The protein below binds the small molecule below.
Small molecule (SMILES): Nc1ccn([C@H]2C[C@H](O[P](=O)(O)OC[C@H]3O[C@@H](n4cnc5c(N)ncnc54)C[C@@H]3O)[C@@H](CO)O2)c(=O)n1

Binding-site contacts:
Ligand atom C2' contacts residue HIS413 of chain 4.A at 3.7 Å.
Ligand atom C4 contacts residue ASP201 of chain 4.A at 3.5 Å.
Ligand atom C2' contacts residue PRO414 of chain 4.A at 3.6 Å (hydrophobic).
Ligand atom C2 contacts residue PRO203 of chain 4.A at 4.0 Å (hydrophobic).
Ligand atom C5 contacts residue ARG91 of chain 4.A at 4.2 Å.
Ligand atom N6 contacts residue VAL202 of chain 4.A at 4.2 Å.
Ligand atom N7 contacts residue ASN392 of chain 4.A at 4.2 Å.
Ligand atom N6 contacts residue GLY420 of chain 4.A at 3.7 Å.
Ligand atom C5 contacts residue PRO203 of chain 4.A at 4.0 Å (hydrophobic).
Ligand atom C2 contacts residue VAL202 of chain 4.A at 4.1 Å (hydrophobic).
Ligand atom C1' contacts residue PRO203 of chain 4.A at 4.1 Å (hydrophobic).
Ligand atom C4 contacts residue PRO203 of chain 4.A at 4.1 Å (hydrophobic).
Ligand atom N1 contacts residue GLY422 of chain 4.A at 2.9 Å (h-bond).
Ligand atom C6 contacts residue PRO203 of chain 4.A at 4.0 Å (hydrophobic).
Ligand atom N6 contacts residue PHE421 of chain 4.A at 3.8 Å.
Ligand atom C6 contacts residue PRO203 of chain 4.A at 4.0 Å (hydrophobic).
Ligand atom N6 contacts residue SER415 of chain 4.A at 3.8 Å.
Ligand atom N7 contacts residue SER415 of chain 4.A at 3.9 Å.
Ligand atom N1 contacts residue PRO203 of chain 4.A at 3.8 Å.
Ligand atom O3' contacts residue PRO414 of chain 4.A at 4.2 Å.
Ligand atom C6 contacts residue GLY422 of chain 4.A at 3.7 Å.
Ligand atom N3 contacts residue ASP201 of chain 4.A at 4.2 Å.
Ligand atom C5 contacts residue VAL202 of chain 4.A at 3.6 Å (hydrophobic).
Ligand atom C4 contacts residue VAL202 of chain 4.A at 3.7 Å (hydrophobic).
Ligand atom N7 contacts residue HIS413 of chain 4.A at 4.2 Å.
Ligand atom C6 contacts residue VAL202 of chain 4.A at 4.1 Å (hydrophobic).
Ligand atom N1 contacts residue VAL202 of chain 4.A at 3.5 Å.
Ligand atom C6 contacts residue SER415 of chain 4.A at 4.1 Å.
Ligand atom C2' contacts residue PRO203 of chain 4.A at 3.3 Å (hydrophobic).
Ligand atom N6 contacts residue GLY422 of chain 4.A at 3.3 Å (h-bond).
Ligand atom C5 contacts residue ASP201 of chain 4.A at 3.3 Å.
Ligand atom C4 contacts residue PRO203 of chain 4.A at 4.0 Å (hydrophobic).
Ligand atom OP2 contacts residue ASP409 of chain 5.A at 3.2 Å (salt-bridge).
Ligand atom C5 contacts residue PRO203 of chain 4.A at 3.8 Å (hydrophobic).
Ligand atom C2 contacts residue GLY422 of chain 4.A at 3.2 Å.
Ligand atom N7 contacts residue PRO203 of chain 4.A at 4.1 Å.
Ligand atom N4 contacts residue VAL202 of chain 4.A at 2.9 Å (h-bond).
Ligand atom N4 contacts residue ASP201 of chain 4.A at 2.6 Å.
Ligand atom N1 contacts residue PRO203 of chain 4.A at 4.2 Å.
Ligand atom C8 contacts residue HIS413 of chain 4.A at 3.9 Å.

Sequence of chain 5.A:
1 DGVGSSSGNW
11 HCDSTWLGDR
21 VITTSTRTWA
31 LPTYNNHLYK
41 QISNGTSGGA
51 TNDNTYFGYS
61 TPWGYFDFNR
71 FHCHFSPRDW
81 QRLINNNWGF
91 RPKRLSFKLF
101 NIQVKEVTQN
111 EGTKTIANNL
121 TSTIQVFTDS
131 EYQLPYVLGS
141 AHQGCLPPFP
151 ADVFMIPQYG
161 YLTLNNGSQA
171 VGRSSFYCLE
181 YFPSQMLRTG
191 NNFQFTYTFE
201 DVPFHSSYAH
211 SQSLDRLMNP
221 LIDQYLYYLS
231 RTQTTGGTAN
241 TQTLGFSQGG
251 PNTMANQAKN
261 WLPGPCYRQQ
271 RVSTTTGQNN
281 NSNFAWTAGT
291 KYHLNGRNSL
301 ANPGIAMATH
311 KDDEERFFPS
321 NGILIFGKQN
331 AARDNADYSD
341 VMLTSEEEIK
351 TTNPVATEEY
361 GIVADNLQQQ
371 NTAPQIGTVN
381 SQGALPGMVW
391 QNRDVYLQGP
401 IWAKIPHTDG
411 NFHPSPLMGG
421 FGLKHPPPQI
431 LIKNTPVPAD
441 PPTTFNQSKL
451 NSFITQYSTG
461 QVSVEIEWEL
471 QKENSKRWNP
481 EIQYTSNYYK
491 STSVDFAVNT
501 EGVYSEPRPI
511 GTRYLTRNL

Sequence of chain 4.A:
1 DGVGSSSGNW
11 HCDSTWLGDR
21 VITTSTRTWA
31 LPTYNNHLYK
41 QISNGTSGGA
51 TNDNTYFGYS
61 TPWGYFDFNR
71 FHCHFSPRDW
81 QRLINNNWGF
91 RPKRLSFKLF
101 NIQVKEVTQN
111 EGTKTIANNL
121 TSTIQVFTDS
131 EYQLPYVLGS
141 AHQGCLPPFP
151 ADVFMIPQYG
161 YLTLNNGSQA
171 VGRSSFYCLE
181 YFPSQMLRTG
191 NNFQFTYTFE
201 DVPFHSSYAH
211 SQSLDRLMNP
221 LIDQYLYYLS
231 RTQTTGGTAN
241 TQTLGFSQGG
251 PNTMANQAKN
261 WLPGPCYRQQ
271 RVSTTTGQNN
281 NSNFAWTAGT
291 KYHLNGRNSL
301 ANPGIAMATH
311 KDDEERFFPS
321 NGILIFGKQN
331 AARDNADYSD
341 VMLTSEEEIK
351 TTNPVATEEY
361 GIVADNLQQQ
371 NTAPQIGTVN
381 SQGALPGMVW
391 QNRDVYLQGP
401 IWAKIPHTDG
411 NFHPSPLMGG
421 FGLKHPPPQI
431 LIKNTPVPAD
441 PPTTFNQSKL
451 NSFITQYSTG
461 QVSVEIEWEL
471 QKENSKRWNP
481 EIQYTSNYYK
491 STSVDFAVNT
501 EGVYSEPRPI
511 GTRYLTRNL